Sequence of chain 1.B:
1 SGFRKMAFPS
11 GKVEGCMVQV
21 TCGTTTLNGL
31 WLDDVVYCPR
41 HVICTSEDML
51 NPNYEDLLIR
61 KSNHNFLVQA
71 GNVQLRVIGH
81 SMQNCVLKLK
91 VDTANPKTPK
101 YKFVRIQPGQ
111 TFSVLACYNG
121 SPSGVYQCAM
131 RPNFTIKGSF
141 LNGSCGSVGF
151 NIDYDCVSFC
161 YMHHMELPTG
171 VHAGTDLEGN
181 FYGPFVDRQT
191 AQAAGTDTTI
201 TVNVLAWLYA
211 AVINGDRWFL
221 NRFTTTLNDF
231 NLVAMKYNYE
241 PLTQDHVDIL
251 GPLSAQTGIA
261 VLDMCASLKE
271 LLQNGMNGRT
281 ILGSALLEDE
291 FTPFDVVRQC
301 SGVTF

Binding-site contacts:
Ligand atom C11 contacts residue HIS163 of chain 1.B at 3.1 Å.
Ligand atom C12 contacts residue LEU141 of chain 1.B at 3.8 Å (hydrophobic).
Ligand atom N contacts residue CYS145 of chain 1.B at 3.8 Å.
Ligand atom N1 contacts residue HIS163 of chain 1.B at 2.6 Å (h-bond).
Ligand atom CL contacts residue HIS164 of chain 1.B at 3.6 Å.
Ligand atom C7 contacts residue CYS145 of chain 1.B at 3.7 Å (hydrophobic).
Ligand atom C12 contacts residue PHE140 of chain 1.B at 3.6 Å (hydrophobic).
Ligand atom C14 contacts residue PHE140 of chain 1.B at 3.6 Å (hydrophobic).
Ligand atom C20 contacts residue HIS164 of chain 1.B at 3.3 Å.
Ligand atom C13 contacts residue LEU141 of chain 1.B at 3.7 Å (hydrophobic).
Ligand atom C2 contacts residue GLN189 of chain 1.B at 3.9 Å.
Ligand atom C20 contacts residue HIS41 of chain 1.B at 3.8 Å.
Ligand atom C14 contacts residue ASN142 of chain 1.B at 3.9 Å.
Ligand atom N1 contacts residue SER144 of chain 1.B at 3.5 Å (h-bond).
Ligand atom C1 contacts residue MET49 of chain 1.B at 3.5 Å (hydrophobic).
Ligand atom C contacts residue HIS164 of chain 1.B at 3.9 Å.
Ligand atom N1 contacts residue PHE140 of chain 1.B at 3.8 Å.
Ligand atom C13 contacts residue GLU166 of chain 1.B at 3.7 Å.
Ligand atom CL contacts residue ASP187 of chain 1.B at 3.8 Å.
Ligand atom C8 contacts residue CYS145 of chain 1.B at 3.2 Å (hydrophobic).
Ligand atom O1 contacts residue CYS145 of chain 1.B at 3.2 Å (h-bond).
Ligand atom C20 contacts residue MET165 of chain 1.B at 3.6 Å (hydrophobic).
Ligand atom C4 contacts residue GLN189 of chain 1.B at 3.7 Å.
Ligand atom C14 contacts residue LEU141 of chain 1.B at 3.9 Å (hydrophobic).
Ligand atom O2 contacts residue MET165 of chain 1.B at 3.3 Å.
Ligand atom C2 contacts residue MET49 of chain 1.B at 3.8 Å (hydrophobic).
Ligand atom CL contacts residue MET165 of chain 1.B at 3.9 Å.
Ligand atom C contacts residue MET49 of chain 1.B at 3.8 Å (hydrophobic).
Ligand atom C12 contacts residue HIS163 of chain 1.B at 3.8 Å.
Ligand atom CL contacts residue HIS41 of chain 1.B at 3.5 Å.
Ligand atom C contacts residue MET165 of chain 1.B at 3.7 Å (hydrophobic).
Ligand atom O2 contacts residue GLU166 of chain 1.B at 3.1 Å (salt-bridge).
Ligand atom C17 contacts residue ASN142 of chain 1.B at 3.9 Å.
Ligand atom O1 contacts residue GLY143 of chain 1.B at 3.6 Å.
Ligand atom C12 contacts residue GLU166 of chain 1.B at 3.6 Å.
Ligand atom C8 contacts residue ASN142 of chain 1.B at 3.6 Å.
Ligand atom O1 contacts residue ASN142 of chain 1.B at 2.9 Å (h-bond).
Ligand atom O contacts residue GLN189 of chain 1.B at 3.1 Å (h-bond).
Ligand atom C7 contacts residue HIS41 of chain 1.B at 3.8 Å.
Ligand atom C14 contacts residue GLU166 of chain 1.B at 3.3 Å.

This protein binds this small molecule.
Small molecule (SMILES): O=C1C[C@]2(CCOc3ccc(Cl)cc32)C(=O)N1c1cncc2ccccc12

Sequence of chain 1.A:
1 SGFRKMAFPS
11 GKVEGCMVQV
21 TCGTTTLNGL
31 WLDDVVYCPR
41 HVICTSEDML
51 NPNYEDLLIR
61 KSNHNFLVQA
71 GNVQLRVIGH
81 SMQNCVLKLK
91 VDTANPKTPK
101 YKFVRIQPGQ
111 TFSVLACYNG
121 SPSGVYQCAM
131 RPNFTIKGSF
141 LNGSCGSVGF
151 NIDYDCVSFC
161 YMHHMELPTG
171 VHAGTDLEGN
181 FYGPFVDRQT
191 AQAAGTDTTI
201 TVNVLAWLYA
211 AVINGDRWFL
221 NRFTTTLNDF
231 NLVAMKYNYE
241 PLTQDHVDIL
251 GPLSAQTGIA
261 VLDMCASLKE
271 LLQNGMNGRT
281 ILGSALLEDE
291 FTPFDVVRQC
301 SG